A small-molecule ligand and the protein it binds are described below.
Small molecule (SMILES): CCC(=O)NCC[C@@H]1CCc2ccc3c(c21)CCO3

Sequence of chain 1.E:
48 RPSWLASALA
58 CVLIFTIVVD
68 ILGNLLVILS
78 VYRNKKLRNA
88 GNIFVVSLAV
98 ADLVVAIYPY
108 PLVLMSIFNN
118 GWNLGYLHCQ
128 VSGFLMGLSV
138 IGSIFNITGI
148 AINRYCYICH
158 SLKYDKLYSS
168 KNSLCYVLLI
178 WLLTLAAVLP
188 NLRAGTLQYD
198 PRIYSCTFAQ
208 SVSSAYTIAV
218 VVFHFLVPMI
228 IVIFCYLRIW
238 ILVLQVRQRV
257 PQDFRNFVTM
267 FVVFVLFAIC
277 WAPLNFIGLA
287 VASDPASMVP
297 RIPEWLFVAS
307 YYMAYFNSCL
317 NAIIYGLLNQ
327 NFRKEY

Binding-site contacts:
Ligand atom C3 contacts residue GLN207 of chain 1.E at 3.6 Å.
Ligand atom C12 contacts residue GLY134 of chain 1.E at 4.0 Å.
Ligand atom N1 contacts residue VAL217 of chain 1.E at 3.8 Å.
Ligand atom C11 contacts residue LEU194 of chain 1.E at 4.1 Å (hydrophobic).
Ligand atom C12 contacts residue LEU189 of chain 1.E at 3.9 Å (hydrophobic).
Ligand atom C10 contacts residue GLY130 of chain 1.E at 3.7 Å.
Ligand atom C1 contacts residue GLN207 of chain 1.E at 3.7 Å.
Ligand atom C11 contacts residue LEU189 of chain 1.E at 3.6 Å (hydrophobic).
Ligand atom C16 contacts residue PHE205 of chain 1.E at 4.0 Å (hydrophobic).
Ligand atom C13 contacts residue PHE205 of chain 1.E at 4.1 Å (hydrophobic).
Ligand atom C14 contacts residue ILE138 of chain 1.E at 3.7 Å (hydrophobic).
Ligand atom O2 contacts residue GLN207 of chain 1.E at 2.7 Å (h-bond).
Ligand atom C2 contacts residue VAL217 of chain 1.E at 3.9 Å (hydrophobic).
Ligand atom C2 contacts residue GLY284 of chain 1.E at 4.2 Å.
Ligand atom C14 contacts residue VAL217 of chain 1.E at 4.2 Å (hydrophobic).
Ligand atom C3 contacts residue LEU280 of chain 1.E at 4.2 Å (hydrophobic).
Ligand atom C1 contacts residue GLY284 of chain 1.E at 3.9 Å.
Ligand atom C12 contacts residue PHE205 of chain 1.E at 4.0 Å (hydrophobic).
Ligand atom C7 contacts residue VAL137 of chain 1.E at 3.8 Å (hydrophobic).
Ligand atom C1 contacts residue VAL217 of chain 1.E at 3.8 Å (hydrophobic).
Ligand atom C10 contacts residue GLY134 of chain 1.E at 3.5 Å.
Ligand atom C11 contacts residue GLY130 of chain 1.E at 3.6 Å.
Ligand atom C13 contacts residue GLY134 of chain 1.E at 4.2 Å.
Ligand atom C4 contacts residue TRP277 of chain 1.E at 3.6 Å (hydrophobic).
Ligand atom C10 contacts residue PHE205 of chain 1.E at 3.6 Å (hydrophobic).
Ligand atom C15 contacts residue ILE138 of chain 1.E at 3.8 Å (hydrophobic).
Ligand atom C11 contacts residue GLY134 of chain 1.E at 3.6 Å.
Ligand atom C1 contacts residue THR214 of chain 1.E at 3.4 Å.
Ligand atom N1 contacts residue TRP277 of chain 1.E at 4.0 Å.
Ligand atom C4 contacts residue LEU280 of chain 1.E at 4.2 Å (hydrophobic).
Ligand atom C9 contacts residue PHE205 of chain 1.E at 3.7 Å (hydrophobic).
Ligand atom C11 contacts residue PHE205 of chain 1.E at 3.7 Å (hydrophobic).
Ligand atom C15 contacts residue VAL217 of chain 1.E at 4.1 Å (hydrophobic).
Ligand atom C6 contacts residue VAL137 of chain 1.E at 4.2 Å (hydrophobic).
Ligand atom C16 contacts residue GLY134 of chain 1.E at 4.1 Å.
Ligand atom O2 contacts residue LEU280 of chain 1.E at 3.4 Å.
Ligand atom C2 contacts residue LEU280 of chain 1.E at 4.2 Å (hydrophobic).
Ligand atom O1 contacts residue LEU189 of chain 1.E at 3.5 Å.
Ligand atom C5 contacts residue PHE205 of chain 1.E at 3.9 Å (hydrophobic).
Ligand atom C9 contacts residue GLY134 of chain 1.E at 3.8 Å.